The protein below binds the small molecule below.
Small molecule (SMILES): O=C([O-])C(=O)[O-]

Sequence of chain 2.A:
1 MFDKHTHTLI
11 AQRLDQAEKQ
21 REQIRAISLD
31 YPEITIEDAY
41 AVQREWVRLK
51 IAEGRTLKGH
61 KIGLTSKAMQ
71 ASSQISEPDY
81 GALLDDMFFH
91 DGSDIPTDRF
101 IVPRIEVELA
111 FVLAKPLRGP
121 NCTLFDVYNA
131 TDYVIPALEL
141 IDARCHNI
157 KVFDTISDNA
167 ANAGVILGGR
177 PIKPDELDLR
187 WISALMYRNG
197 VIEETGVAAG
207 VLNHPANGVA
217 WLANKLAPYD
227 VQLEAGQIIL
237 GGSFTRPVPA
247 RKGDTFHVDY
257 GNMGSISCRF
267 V

Binding-site contacts:
Ligand atom O2 contacts residue GLY63 of chain 2.A at 3.8 Å.
Ligand atom C1 contacts residue GLY63 of chain 2.A at 3.5 Å.
Ligand atom O2 contacts residue GLU108 of chain 2.A at 4.1 Å.
Ligand atom O2 contacts residue GLU139 of chain 2.A at 2.9 Å (salt-bridge).
Ligand atom C1 contacts residue GLU108 of chain 2.A at 4.1 Å.
Ligand atom C2 contacts residue MG1 of chain 2.F at 2.9 Å.
Ligand atom O3 contacts residue ILE62 of chain 2.A at 4.1 Å.
Ligand atom O1 contacts residue GLU106 of chain 2.A at 4.3 Å.
Ligand atom C1 contacts residue MG1 of chain 2.F at 2.8 Å.
Ligand atom O2 contacts residue ILE141 of chain 2.A at 4.1 Å.
Ligand atom O4 contacts residue MG1 of chain 2.F at 4.1 Å.
Ligand atom C1 contacts residue GLU106 of chain 2.A at 3.3 Å.
Ligand atom O3 contacts residue GLY63 of chain 2.A at 4.1 Å.
Ligand atom O4 contacts residue ASP79 of chain 2.A at 4.4 Å.
Ligand atom C1 contacts residue SER239 of chain 2.A at 3.9 Å.
Ligand atom O2 contacts residue LYS61 of chain 2.A at 2.9 Å (salt-bridge).
Ligand atom O2 contacts residue MG1 of chain 2.F at 2.1 Å.
Ligand atom O3 contacts residue GLU106 of chain 2.A at 2.9 Å (salt-bridge).
Ligand atom O1 contacts residue THR65 of chain 2.A at 4.0 Å.
Ligand atom C2 contacts residue GLU106 of chain 2.A at 3.3 Å.
Ligand atom O4 contacts residue GLY63 of chain 2.A at 3.4 Å.
Ligand atom O3 contacts residue GLY238 of chain 2.A at 3.6 Å.
Ligand atom O3 contacts residue GLU108 of chain 2.A at 3.0 Å (salt-bridge).
Ligand atom C2 contacts residue GLU139 of chain 2.A at 4.1 Å.
Ligand atom C2 contacts residue LYS61 of chain 2.A at 3.9 Å.
Ligand atom O4 contacts residue LYS61 of chain 2.A at 4.3 Å.
Ligand atom O1 contacts residue SER239 of chain 2.A at 4.0 Å.
Ligand atom O1 contacts residue GLY63 of chain 2.A at 3.7 Å.
Ligand atom C1 contacts residue LEU64 of chain 2.A at 3.6 Å (hydrophobic).
Ligand atom O3 contacts residue MG1 of chain 2.F at 2.1 Å.
Ligand atom O4 contacts residue GLU106 of chain 2.A at 4.3 Å.
Ligand atom O3 contacts residue SER239 of chain 2.A at 2.9 Å (h-bond).
Ligand atom C1 contacts residue ILE62 of chain 2.A at 4.3 Å (hydrophobic).
Ligand atom O2 contacts residue GLU106 of chain 2.A at 2.9 Å (salt-bridge).
Ligand atom O3 contacts residue GLU139 of chain 2.A at 4.1 Å.
Ligand atom O1 contacts residue LEU64 of chain 2.A at 3.0 Å (h-bond).
Ligand atom C2 contacts residue LEU64 of chain 2.A at 3.6 Å (hydrophobic).
Ligand atom O1 contacts residue MG1 of chain 2.F at 4.0 Å.
Ligand atom C2 contacts residue GLY63 of chain 2.A at 3.3 Å.
Ligand atom O4 contacts residue LEU64 of chain 2.A at 3.1 Å (h-bond).